A protein and the small-molecule ligand that binds it are described below.
Small molecule (SMILES): CC(=O)N[C@H]1[C@H](O[C@H]2[C@H](O)[C@@H](NC(C)=O)CO[C@@H]2CO)O[C@H](CO)[C@@H](O[C@@H]2O[C@H](CO[C@H]3O[C@H](CO)[C@@H](O)[C@H](O)[C@@H]3O)[C@@H](O)[C@H](O[C@H]3O[C@H](CO)[C@@H](O)[C@H](O)[C@@H]3O)[C@@H]2O)[C@@H]1O

Binding-site contacts:
Ligand atom O4 contacts residue PHE206 of chain 1.A at 3.7 Å.
Ligand atom C8 contacts residue SER232 of chain 1.A at 3.7 Å.
Ligand atom O7 contacts residue TYR446 of chain 1.A at 3.8 Å.
Ligand atom O5 contacts residue ASP295 of chain 1.A at 3.9 Å.
Ligand atom C1 contacts residue HIS442 of chain 1.A at 3.5 Å.
Ligand atom C7 contacts residue ASN271 of chain 1.A at 3.9 Å.
Ligand atom C1 contacts residue ASP230 of chain 1.A at 3.3 Å.
Ligand atom O5 contacts residue ASN271 of chain 1.A at 2.3 Å (h-bond).
Ligand atom C8 contacts residue PHE445 of chain 1.A at 3.5 Å (hydrophobic).
Ligand atom O7 contacts residue LEU228 of chain 1.A at 3.5 Å.
Ligand atom C8 contacts residue TYR269 of chain 1.A at 3.3 Å (hydrophobic).
Ligand atom C7 contacts residue PHE445 of chain 1.A at 3.8 Å (hydrophobic).
Ligand atom O7 contacts residue ASN444 of chain 1.A at 3.0 Å (h-bond).
Ligand atom C6 contacts residue HIS442 of chain 1.A at 3.4 Å.
Ligand atom C2 contacts residue ASN271 of chain 1.A at 2.5 Å.
Ligand atom C7 contacts residue LYS204 of chain 1.A at 3.8 Å.
Ligand atom N2 contacts residue ASN271 of chain 1.A at 3.1 Å (h-bond).
Ligand atom O7 contacts residue PHE445 of chain 1.A at 2.8 Å (h-bond).
Ligand atom C6 contacts residue HIS442 of chain 1.A at 3.5 Å.
Ligand atom C8 contacts residue LYS204 of chain 1.A at 3.8 Å.
Ligand atom C6 contacts residue LEU228 of chain 1.A at 3.9 Å (hydrophobic).
Ligand atom C6 contacts residue ASP440 of chain 1.A at 3.3 Å.
Ligand atom C8 contacts residue SER208 of chain 1.A at 3.3 Å.
Ligand atom C2 contacts residue ASP230 of chain 1.A at 3.9 Å.
Ligand atom N2 contacts residue ASP230 of chain 1.A at 3.1 Å (salt-bridge).
Ligand atom O6 contacts residue ASP440 of chain 1.A at 2.9 Å (salt-bridge).
Ligand atom C8 contacts residue ASP230 of chain 1.A at 3.9 Å.
Ligand atom C1 contacts residue ASN271 of chain 1.A at 1.4 Å.
Ligand atom O7 contacts residue LYS204 of chain 1.A at 3.0 Å (salt-bridge).
Ligand atom C2 contacts residue HIS442 of chain 1.A at 3.3 Å.
Ligand atom C3 contacts residue ASN271 of chain 1.A at 3.8 Å.
Ligand atom O4 contacts residue HIS442 of chain 1.A at 3.7 Å.
Ligand atom O6 contacts residue HIS442 of chain 1.A at 3.8 Å.
Ligand atom C6 contacts residue SER443 of chain 1.A at 3.6 Å.
Ligand atom C5 contacts residue ASN271 of chain 1.A at 3.5 Å.
Ligand atom C3 contacts residue HIS442 of chain 1.A at 3.9 Å.
Ligand atom O4 contacts residue LEU228 of chain 1.A at 3.9 Å.
Ligand atom O6 contacts residue SER443 of chain 1.A at 3.9 Å.
Ligand atom C7 contacts residue ASP230 of chain 1.A at 4.0 Å.
Ligand atom C7 contacts residue LEU228 of chain 1.A at 3.7 Å (hydrophobic).

Sequence of chain 1.A:
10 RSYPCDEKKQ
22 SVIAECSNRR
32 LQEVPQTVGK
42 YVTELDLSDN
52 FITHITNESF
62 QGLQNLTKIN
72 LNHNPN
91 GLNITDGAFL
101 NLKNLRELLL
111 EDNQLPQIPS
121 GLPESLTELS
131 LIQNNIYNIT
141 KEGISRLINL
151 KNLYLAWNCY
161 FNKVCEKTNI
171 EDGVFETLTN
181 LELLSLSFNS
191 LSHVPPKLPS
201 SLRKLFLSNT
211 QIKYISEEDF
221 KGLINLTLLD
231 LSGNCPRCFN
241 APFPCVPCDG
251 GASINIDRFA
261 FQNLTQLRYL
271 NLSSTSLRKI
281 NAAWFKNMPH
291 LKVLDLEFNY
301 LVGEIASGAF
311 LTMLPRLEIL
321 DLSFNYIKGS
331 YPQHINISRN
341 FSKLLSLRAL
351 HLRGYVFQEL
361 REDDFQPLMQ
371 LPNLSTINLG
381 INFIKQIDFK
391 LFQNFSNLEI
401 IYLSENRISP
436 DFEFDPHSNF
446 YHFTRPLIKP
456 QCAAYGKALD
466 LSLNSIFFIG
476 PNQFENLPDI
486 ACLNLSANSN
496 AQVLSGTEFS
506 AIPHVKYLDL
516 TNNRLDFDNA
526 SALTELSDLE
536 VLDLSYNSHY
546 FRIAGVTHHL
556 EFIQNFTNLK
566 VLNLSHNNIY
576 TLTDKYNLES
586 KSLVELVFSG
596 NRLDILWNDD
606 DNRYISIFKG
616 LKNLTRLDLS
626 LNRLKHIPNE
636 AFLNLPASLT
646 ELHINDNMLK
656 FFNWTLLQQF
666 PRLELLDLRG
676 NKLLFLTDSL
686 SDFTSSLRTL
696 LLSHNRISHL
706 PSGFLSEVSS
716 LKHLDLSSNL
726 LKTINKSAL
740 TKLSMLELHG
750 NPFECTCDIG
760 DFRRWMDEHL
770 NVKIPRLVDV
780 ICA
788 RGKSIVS